The small molecule below binds the protein below.
Small molecule (SMILES): CC(=O)N[C@@H]1[C@@H](O)[C@H](O)[C@@H](CO)O[C@H]1O

Binding-site contacts:
Ligand atom C8 contacts residue GLN1071 of chain 1.B at 3.5 Å.
Ligand atom C1 contacts residue GLN1071 of chain 1.B at 3.9 Å.
Ligand atom C1 contacts residue ASN717 of chain 1.B at 2.9 Å.
Ligand atom C7 contacts residue ASN717 of chain 1.B at 3.6 Å.
Ligand atom C2 contacts residue GLN1071 of chain 1.B at 4.1 Å.
Ligand atom C7 contacts residue GLN1071 of chain 1.B at 3.2 Å.
Ligand atom C5 contacts residue ASN717 of chain 1.B at 3.2 Å.
Ligand atom C6 contacts residue LEU922 of chain 1.B at 3.7 Å (hydrophobic).
Ligand atom C8 contacts residue ASN717 of chain 1.B at 2.3 Å.
Ligand atom O7 contacts residue GLN1071 of chain 1.B at 3.4 Å (h-bond).
Ligand atom O6 contacts residue LEU922 of chain 1.B at 3.0 Å.
Ligand atom C6 contacts residue ASN717 of chain 1.B at 3.6 Å.
Ligand atom C4 contacts residue ASN717 of chain 1.B at 4.3 Å.
Ligand atom C2 contacts residue ASN717 of chain 1.B at 4.0 Å.
Ligand atom N2 contacts residue ASN717 of chain 1.B at 4.3 Å.
Ligand atom O7 contacts residue ASN717 of chain 1.B at 4.2 Å.
Ligand atom N2 contacts residue GLN1071 of chain 1.B at 3.5 Å (h-bond).
Ligand atom O5 contacts residue ASN717 of chain 1.B at 2.1 Å (h-bond).
Ligand atom O6 contacts residue ASN717 of chain 1.B at 3.1 Å (h-bond).

Sequence of chain 1.B:
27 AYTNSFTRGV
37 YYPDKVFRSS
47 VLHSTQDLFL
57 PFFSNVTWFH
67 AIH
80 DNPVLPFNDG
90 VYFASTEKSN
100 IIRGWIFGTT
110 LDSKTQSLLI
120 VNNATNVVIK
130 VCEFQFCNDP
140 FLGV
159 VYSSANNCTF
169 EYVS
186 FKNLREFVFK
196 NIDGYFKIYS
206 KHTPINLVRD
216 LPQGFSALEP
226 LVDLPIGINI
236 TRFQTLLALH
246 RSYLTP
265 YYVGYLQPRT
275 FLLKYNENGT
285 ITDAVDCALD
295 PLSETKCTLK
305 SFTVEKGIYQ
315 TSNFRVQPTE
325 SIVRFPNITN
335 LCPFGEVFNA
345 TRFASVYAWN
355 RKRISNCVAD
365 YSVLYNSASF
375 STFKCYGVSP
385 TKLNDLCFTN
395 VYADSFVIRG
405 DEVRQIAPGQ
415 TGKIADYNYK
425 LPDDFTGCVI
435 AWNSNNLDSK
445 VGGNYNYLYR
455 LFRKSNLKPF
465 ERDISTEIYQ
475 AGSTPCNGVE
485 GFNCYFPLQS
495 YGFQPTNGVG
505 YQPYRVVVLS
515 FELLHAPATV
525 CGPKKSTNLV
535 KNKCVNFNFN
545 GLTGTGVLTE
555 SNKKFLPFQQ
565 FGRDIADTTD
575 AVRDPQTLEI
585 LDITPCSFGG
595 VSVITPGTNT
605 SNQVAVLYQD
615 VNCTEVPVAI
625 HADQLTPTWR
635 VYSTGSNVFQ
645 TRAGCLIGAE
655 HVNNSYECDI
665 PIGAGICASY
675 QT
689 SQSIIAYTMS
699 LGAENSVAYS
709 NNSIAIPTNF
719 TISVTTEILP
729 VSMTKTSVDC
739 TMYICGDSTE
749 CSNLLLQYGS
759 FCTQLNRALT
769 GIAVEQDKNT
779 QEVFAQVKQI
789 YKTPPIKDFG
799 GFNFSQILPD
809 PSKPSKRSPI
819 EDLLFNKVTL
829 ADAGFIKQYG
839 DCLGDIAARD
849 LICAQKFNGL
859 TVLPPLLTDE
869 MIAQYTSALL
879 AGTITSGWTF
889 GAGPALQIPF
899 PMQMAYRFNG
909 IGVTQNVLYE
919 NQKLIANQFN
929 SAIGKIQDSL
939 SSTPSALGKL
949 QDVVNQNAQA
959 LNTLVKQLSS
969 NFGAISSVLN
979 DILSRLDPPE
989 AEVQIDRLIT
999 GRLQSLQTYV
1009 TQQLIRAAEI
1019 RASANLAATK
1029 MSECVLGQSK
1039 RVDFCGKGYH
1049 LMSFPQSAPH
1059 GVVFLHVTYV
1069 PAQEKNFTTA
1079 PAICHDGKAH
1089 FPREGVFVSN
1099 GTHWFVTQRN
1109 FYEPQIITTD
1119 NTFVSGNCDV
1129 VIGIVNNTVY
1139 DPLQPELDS